Sequence of chain 1.A:
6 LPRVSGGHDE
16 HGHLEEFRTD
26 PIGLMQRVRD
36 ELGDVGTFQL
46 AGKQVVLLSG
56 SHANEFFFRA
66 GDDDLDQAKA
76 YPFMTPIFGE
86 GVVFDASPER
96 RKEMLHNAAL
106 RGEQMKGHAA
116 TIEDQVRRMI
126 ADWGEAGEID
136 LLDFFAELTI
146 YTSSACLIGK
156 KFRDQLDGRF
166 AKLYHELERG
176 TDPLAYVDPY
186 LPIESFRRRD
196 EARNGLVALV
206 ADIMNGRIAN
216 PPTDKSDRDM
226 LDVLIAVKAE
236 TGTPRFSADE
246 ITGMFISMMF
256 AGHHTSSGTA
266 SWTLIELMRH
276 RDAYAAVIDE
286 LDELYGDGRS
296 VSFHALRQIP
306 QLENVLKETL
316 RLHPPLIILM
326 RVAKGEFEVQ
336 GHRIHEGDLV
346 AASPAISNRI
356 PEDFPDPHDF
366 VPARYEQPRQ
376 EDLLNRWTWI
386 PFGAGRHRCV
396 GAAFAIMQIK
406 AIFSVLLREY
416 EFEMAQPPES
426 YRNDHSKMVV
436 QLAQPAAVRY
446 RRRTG

This protein binds this small molecule.
Small molecule (SMILES): O=C(c1ccc(O)cc1)c1ccc(O)cc1

Binding-site contacts:
Ligand atom C4 contacts residue VAL228 of chain 1.A at 4.4 Å (hydrophobic).
Ligand atom C11 contacts residue MET225 of chain 1.A at 4.1 Å (hydrophobic).
Ligand atom C15 contacts residue MET253 of chain 1.A at 3.7 Å (hydrophobic).
Ligand atom C18 contacts residue MET99 of chain 1.A at 3.5 Å (hydrophobic).
Ligand atom O23 contacts residue PHE241 of chain 1.A at 4.1 Å.
Ligand atom C4 contacts residue LEU229 of chain 1.A at 4.2 Å (hydrophobic).
Ligand atom C16 contacts residue MET253 of chain 1.A at 3.7 Å (hydrophobic).
Ligand atom C6 contacts residue PHE241 of chain 1.A at 4.1 Å (hydrophobic).
Ligand atom O24 contacts residue MET253 of chain 1.A at 3.0 Å.
Ligand atom C13 contacts residue MET225 of chain 1.A at 4.5 Å (hydrophobic).
Ligand atom C10 contacts residue PHE241 of chain 1.A at 4.5 Å (hydrophobic).
Ligand atom O23 contacts residue VAL232 of chain 1.A at 3.8 Å.
Ligand atom C17 contacts residue MET99 of chain 1.A at 3.6 Å (hydrophobic).
Ligand atom C13 contacts residue LEU229 of chain 1.A at 4.4 Å (hydrophobic).
Ligand atom O10 contacts residue MET225 of chain 1.A at 3.2 Å (h-bond).
Ligand atom C1 contacts residue PHE241 of chain 1.A at 3.7 Å (hydrophobic).
Ligand atom C1 contacts residue LEU229 of chain 1.A at 4.4 Å (hydrophobic).
Ligand atom C11 contacts residue LEU229 of chain 1.A at 4.0 Å (hydrophobic).
Ligand atom C12 contacts residue LEU229 of chain 1.A at 3.8 Å (hydrophobic).
Ligand atom C14 contacts residue MET249 of chain 1.A at 4.2 Å (hydrophobic).
Ligand atom C5 contacts residue VAL232 of chain 1.A at 4.0 Å (hydrophobic).
Ligand atom C10 contacts residue LEU229 of chain 1.A at 3.9 Å (hydrophobic).
Ligand atom C6 contacts residue VAL232 of chain 1.A at 4.2 Å (hydrophobic).
Ligand atom C14 contacts residue MET253 of chain 1.A at 4.4 Å (hydrophobic).
Ligand atom O24 contacts residue MET249 of chain 1.A at 4.1 Å.
Ligand atom O10 contacts residue LEU229 of chain 1.A at 4.5 Å.
Ligand atom C15 contacts residue MET249 of chain 1.A at 4.0 Å (hydrophobic).
Ligand atom C17 contacts residue LEU100 of chain 1.A at 4.1 Å (hydrophobic).
Ligand atom C14 contacts residue LEU229 of chain 1.A at 3.8 Å (hydrophobic).